Binding-site contacts:
Ligand atom C7 contacts residue ASP157 of chain 1.B at 3.9 Å.
Ligand atom C5 contacts residue ASN133 of chain 1.B at 3.6 Å.
Ligand atom C7 contacts residue ASN136 of chain 1.B at 4.2 Å.
Ligand atom O6 contacts residue SER109 of chain 1.B at 2.7 Å (h-bond).
Ligand atom C7 contacts residue ASN133 of chain 1.B at 3.5 Å.
Ligand atom O6 contacts residue ASN136 of chain 1.B at 4.2 Å.
Ligand atom C1 contacts residue ASP157 of chain 1.B at 3.6 Å.
Ligand atom C2 contacts residue ASN133 of chain 1.B at 2.4 Å.
Ligand atom C8 contacts residue ASN136 of chain 1.B at 3.7 Å.
Ligand atom C3 contacts residue ASN133 of chain 1.B at 3.7 Å.
Ligand atom O5 contacts residue SER109 of chain 1.B at 3.2 Å (h-bond).
Ligand atom O7 contacts residue ASN136 of chain 1.B at 3.9 Å.
Ligand atom O5 contacts residue ASN133 of chain 1.B at 2.4 Å (h-bond).
Ligand atom C4 contacts residue ASN133 of chain 1.B at 4.2 Å.
Ligand atom C1 contacts residue SER109 of chain 1.B at 4.2 Å.
Ligand atom C8 contacts residue ASP157 of chain 1.B at 4.0 Å.
Ligand atom N2 contacts residue ASN133 of chain 1.B at 2.8 Å (h-bond).
Ligand atom O6 contacts residue SER135 of chain 1.B at 4.0 Å.
Ligand atom C1 contacts residue ASN133 of chain 1.B at 1.4 Å.
Ligand atom O7 contacts residue ASN133 of chain 1.B at 3.6 Å.
Ligand atom C5 contacts residue ASN136 of chain 1.B at 4.5 Å.
Ligand atom N2 contacts residue ASP157 of chain 1.B at 2.9 Å (salt-bridge).
Ligand atom O5 contacts residue SER135 of chain 1.B at 3.6 Å (h-bond).
Ligand atom C2 contacts residue ASP157 of chain 1.B at 3.6 Å.
Ligand atom C6 contacts residue SER109 of chain 1.B at 3.7 Å.
Ligand atom C8 contacts residue THR155 of chain 1.B at 4.0 Å.
Ligand atom C1 contacts residue SER135 of chain 1.B at 3.5 Å.
Ligand atom O6 contacts residue SER110 of chain 1.B at 3.1 Å (h-bond).
Ligand atom C5 contacts residue SER109 of chain 1.B at 4.0 Å.
Ligand atom C6 contacts residue SER135 of chain 1.B at 4.5 Å.
Ligand atom C8 contacts residue TYR181 of chain 1.B at 3.6 Å (hydrophobic).
Ligand atom C6 contacts residue SER110 of chain 1.B at 4.2 Å.
Ligand atom C8 contacts residue SER110 of chain 1.B at 4.5 Å.
Ligand atom C3 contacts residue ASP157 of chain 1.B at 4.0 Å.
Ligand atom C5 contacts residue SER135 of chain 1.B at 3.7 Å.

The protein below binds the small molecule below.
Small molecule (SMILES): CC(=O)N[C@H]1[C@H](O[C@H]2[C@H](O)[C@@H](NC(C)=O)CO[C@@H]2CO)O[C@H](CO)[C@@H](O)[C@@H]1O

Sequence of chain 1.B:
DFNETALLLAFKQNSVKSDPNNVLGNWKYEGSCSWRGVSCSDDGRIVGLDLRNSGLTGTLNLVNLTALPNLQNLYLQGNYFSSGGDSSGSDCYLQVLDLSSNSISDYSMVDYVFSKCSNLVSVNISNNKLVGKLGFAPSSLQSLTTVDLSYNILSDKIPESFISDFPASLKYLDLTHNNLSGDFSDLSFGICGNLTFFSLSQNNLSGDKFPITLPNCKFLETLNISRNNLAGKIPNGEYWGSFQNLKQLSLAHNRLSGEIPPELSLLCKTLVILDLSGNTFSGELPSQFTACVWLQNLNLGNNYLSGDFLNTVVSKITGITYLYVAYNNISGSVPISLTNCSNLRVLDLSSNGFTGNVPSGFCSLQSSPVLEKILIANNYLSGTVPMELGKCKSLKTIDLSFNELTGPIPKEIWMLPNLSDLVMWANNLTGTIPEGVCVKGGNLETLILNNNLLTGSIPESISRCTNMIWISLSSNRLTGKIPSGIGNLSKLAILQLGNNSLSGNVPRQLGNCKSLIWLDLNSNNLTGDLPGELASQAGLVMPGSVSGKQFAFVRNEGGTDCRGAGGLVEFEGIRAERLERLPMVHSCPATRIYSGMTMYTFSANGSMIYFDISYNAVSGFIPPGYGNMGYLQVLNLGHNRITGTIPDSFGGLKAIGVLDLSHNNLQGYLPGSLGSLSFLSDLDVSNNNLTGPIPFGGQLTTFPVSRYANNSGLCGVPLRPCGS